A protein and the small-molecule ligand that binds it are described below.
Small molecule (SMILES): CC(=O)N[C@H]1[C@H](O[C@H]2[C@H](O)[C@@H](NC(C)=O)CO[C@@H]2CO)O[C@H](CO)[C@@H](O)[C@@H]1O

Binding-site contacts:
Ligand atom O5 contacts residue SER790 of chain 1.B at 2.6 Å (h-bond).
Ligand atom C5 contacts residue SER790 of chain 1.B at 3.8 Å.
Ligand atom O7 contacts residue GLN791 of chain 1.B at 3.6 Å.
Ligand atom C7 contacts residue GLN791 of chain 1.B at 4.5 Å.
Ligand atom C5 contacts residue ASN788 of chain 1.B at 3.2 Å.
Ligand atom N2 contacts residue SER790 of chain 1.B at 4.4 Å.
Ligand atom O3 contacts residue ASN788 of chain 1.B at 3.0 Å (h-bond).
Ligand atom C3 contacts residue ASN788 of chain 1.B at 3.2 Å.
Ligand atom O6 contacts residue GLN791 of chain 1.B at 4.3 Å.
Ligand atom C4 contacts residue ASN788 of chain 1.B at 3.7 Å.
Ligand atom N2 contacts residue ASN788 of chain 1.B at 3.7 Å.
Ligand atom O6 contacts residue SER790 of chain 1.B at 4.1 Å.
Ligand atom C1 contacts residue ASN788 of chain 1.B at 1.4 Å.
Ligand atom C7 contacts residue ASN788 of chain 1.B at 4.4 Å.
Ligand atom C6 contacts residue ASN788 of chain 1.B at 3.1 Å.
Ligand atom C7 contacts residue SER790 of chain 1.B at 4.4 Å.
Ligand atom O6 contacts residue ASN788 of chain 1.B at 3.1 Å.
Ligand atom C2 contacts residue ASN788 of chain 1.B at 2.5 Å.
Ligand atom O5 contacts residue ASN788 of chain 1.B at 2.4 Å (h-bond).
Ligand atom O5 contacts residue GLN791 of chain 1.B at 4.5 Å.
Ligand atom C1 contacts residue SER790 of chain 1.B at 3.5 Å.
Ligand atom O7 contacts residue ASN788 of chain 1.B at 4.1 Å.

Sequence of chain 1.B:
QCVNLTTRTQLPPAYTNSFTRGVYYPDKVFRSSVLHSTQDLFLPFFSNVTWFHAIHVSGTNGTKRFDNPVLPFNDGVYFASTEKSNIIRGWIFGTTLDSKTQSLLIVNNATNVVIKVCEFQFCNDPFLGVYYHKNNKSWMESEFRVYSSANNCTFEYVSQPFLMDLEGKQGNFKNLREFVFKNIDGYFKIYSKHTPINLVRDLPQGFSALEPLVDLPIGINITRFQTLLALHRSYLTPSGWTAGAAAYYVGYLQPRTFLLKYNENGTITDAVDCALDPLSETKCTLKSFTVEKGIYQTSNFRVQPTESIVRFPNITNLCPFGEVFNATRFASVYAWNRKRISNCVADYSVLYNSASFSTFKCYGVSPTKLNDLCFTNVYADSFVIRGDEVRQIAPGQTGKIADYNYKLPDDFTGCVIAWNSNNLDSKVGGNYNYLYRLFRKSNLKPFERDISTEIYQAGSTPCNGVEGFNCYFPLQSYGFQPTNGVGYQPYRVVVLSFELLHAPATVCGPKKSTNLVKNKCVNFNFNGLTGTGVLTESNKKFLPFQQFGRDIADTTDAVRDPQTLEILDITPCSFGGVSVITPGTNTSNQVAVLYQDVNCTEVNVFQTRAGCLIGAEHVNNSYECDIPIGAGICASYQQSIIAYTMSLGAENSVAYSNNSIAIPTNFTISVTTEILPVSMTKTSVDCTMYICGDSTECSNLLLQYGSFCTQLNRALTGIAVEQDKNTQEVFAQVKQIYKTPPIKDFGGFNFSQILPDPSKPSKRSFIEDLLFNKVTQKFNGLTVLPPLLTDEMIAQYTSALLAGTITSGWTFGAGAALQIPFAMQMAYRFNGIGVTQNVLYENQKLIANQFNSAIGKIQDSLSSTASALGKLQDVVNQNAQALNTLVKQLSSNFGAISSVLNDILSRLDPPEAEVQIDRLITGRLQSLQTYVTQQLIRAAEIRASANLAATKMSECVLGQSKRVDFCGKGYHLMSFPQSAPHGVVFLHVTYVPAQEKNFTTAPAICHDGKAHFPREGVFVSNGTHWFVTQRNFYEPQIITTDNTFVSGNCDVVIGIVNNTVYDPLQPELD